Binding-site contacts:
Ligand atom C1 contacts residue ASN144 of chain 1.A at 1.4 Å.
Ligand atom C8 contacts residue ASN144 of chain 1.A at 4.0 Å.
Ligand atom N2 contacts residue ASN144 of chain 1.A at 3.0 Å (h-bond).
Ligand atom C7 contacts residue ASN144 of chain 1.A at 3.9 Å.
Ligand atom O5 contacts residue ASN144 of chain 1.A at 2.4 Å (h-bond).
Ligand atom C3 contacts residue ASN144 of chain 1.A at 3.9 Å.
Ligand atom C4 contacts residue ASN144 of chain 1.A at 4.3 Å.
Ligand atom C2 contacts residue ASN144 of chain 1.A at 2.6 Å.
Ligand atom C5 contacts residue ASN144 of chain 1.A at 3.7 Å.

A protein and the small-molecule ligand that binds it are described below.
Small molecule (SMILES): CC(=O)N[C@@H]1[C@@H](O)[C@H](O)[C@@H](CO)O[C@H]1O

Sequence of chain 1.A:
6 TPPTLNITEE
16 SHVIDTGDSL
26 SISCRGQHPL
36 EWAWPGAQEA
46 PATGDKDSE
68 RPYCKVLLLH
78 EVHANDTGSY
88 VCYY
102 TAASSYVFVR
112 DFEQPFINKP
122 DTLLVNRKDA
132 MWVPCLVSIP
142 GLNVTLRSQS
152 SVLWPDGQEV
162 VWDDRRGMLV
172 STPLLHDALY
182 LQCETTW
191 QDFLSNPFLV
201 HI